Binding-site contacts:
Ligand atom O1 contacts residue CYS106 of chain 1.A at 4.2 Å.
Ligand atom O1 contacts residue ASN110 of chain 1.A at 2.9 Å (h-bond).
Ligand atom C6 contacts residue VAL59 of chain 1.A at 4.2 Å (hydrophobic).
Ligand atom N1 contacts residue ASN110 of chain 1.A at 4.3 Å.
Ligand atom C11 contacts residue GLU63 of chain 1.A at 4.1 Å.
Ligand atom C1 contacts residue ASN110 of chain 1.A at 4.5 Å.
Ligand atom C2 contacts residue VAL59 of chain 1.A at 3.8 Å (hydrophobic).
Ligand atom N2 contacts residue VAL64 of chain 1.A at 4.3 Å.
Ligand atom C3 contacts residue VAL59 of chain 1.A at 4.2 Å (hydrophobic).
Ligand atom C10 contacts residue VAL64 of chain 1.A at 3.9 Å (hydrophobic).
Ligand atom N3 contacts residue VAL64 of chain 1.A at 3.5 Å.
Ligand atom C2 contacts residue ASN110 of chain 1.A at 3.6 Å.
Ligand atom N1 contacts residue VAL59 of chain 1.A at 3.9 Å.
Ligand atom C3 contacts residue PHE116 of chain 1.A at 4.4 Å (hydrophobic).
Ligand atom O1 contacts residue VAL59 of chain 1.A at 4.2 Å.
Ligand atom C7 contacts residue VAL64 of chain 1.A at 3.7 Å (hydrophobic).
Ligand atom C1 contacts residue CYS106 of chain 1.A at 4.5 Å (hydrophobic).
Ligand atom C10 contacts residue GLU63 of chain 1.A at 3.8 Å.
Ligand atom C5 contacts residue ASN110 of chain 1.A at 3.5 Å.
Ligand atom C8 contacts residue VAL64 of chain 1.A at 4.0 Å (hydrophobic).
Ligand atom C9 contacts residue GLU63 of chain 1.A at 3.6 Å.
Ligand atom C6 contacts residue ASN110 of chain 1.A at 3.9 Å.
Ligand atom C9 contacts residue VAL64 of chain 1.A at 4.1 Å (hydrophobic).
Ligand atom C1 contacts residue VAL59 of chain 1.A at 4.1 Å (hydrophobic).
Ligand atom O1 contacts residue TYR67 of chain 1.A at 4.5 Å.
Ligand atom C6 contacts residue TYR109 of chain 1.A at 3.7 Å (hydrophobic).
Ligand atom N2 contacts residue PHE116 of chain 1.A at 4.2 Å.
Ligand atom C11 contacts residue VAL64 of chain 1.A at 3.6 Å (hydrophobic).
Ligand atom C1 contacts residue ILE54 of chain 1.A at 4.0 Å (hydrophobic).
Ligand atom O1 contacts residue TYR109 of chain 1.A at 4.4 Å.
Ligand atom C8 contacts residue GLU63 of chain 1.A at 4.3 Å.
Ligand atom C5 contacts residue TYR109 of chain 1.A at 3.9 Å (hydrophobic).
Ligand atom C4 contacts residue PHE116 of chain 1.A at 3.5 Å (hydrophobic).
Ligand atom C1 contacts residue PHE116 of chain 1.A at 4.4 Å (hydrophobic).
Ligand atom C1 contacts residue PHE55 of chain 1.A at 4.5 Å (hydrophobic).

Sequence of chain 1.A:
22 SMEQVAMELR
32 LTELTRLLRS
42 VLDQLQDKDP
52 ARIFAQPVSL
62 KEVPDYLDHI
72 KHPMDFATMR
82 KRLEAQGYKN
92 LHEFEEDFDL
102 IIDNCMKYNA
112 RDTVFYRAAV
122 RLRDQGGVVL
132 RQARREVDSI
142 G

This protein binds this small molecule.
Small molecule (SMILES): CC(=O)N1CCN(c2ccccn2)CC1